Sequence of chain 1.C:
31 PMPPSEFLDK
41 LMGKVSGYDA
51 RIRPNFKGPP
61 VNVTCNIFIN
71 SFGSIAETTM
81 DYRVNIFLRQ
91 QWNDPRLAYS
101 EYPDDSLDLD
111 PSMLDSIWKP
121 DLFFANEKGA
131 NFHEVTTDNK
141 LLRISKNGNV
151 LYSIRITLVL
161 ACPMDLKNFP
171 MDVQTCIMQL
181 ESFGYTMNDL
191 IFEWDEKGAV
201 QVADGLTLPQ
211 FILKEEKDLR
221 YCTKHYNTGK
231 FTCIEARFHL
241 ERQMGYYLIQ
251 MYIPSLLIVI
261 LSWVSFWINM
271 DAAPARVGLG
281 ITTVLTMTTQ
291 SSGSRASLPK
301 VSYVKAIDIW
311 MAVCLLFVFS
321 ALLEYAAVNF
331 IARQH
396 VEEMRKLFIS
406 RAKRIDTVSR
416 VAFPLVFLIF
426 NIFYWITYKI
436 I

This small molecule binds to this protein.
Small molecule (SMILES): NCC(=O)O

Binding-site contacts:
Ligand atom N contacts residue TYR226 of chain 1.C at 4.4 Å.
Ligand atom C contacts residue SER153 of chain 1.A at 3.7 Å.
Ligand atom C contacts residue PHE87 of chain 1.A at 4.2 Å (hydrophobic).
Ligand atom CA contacts residue PHE87 of chain 1.A at 3.8 Å (hydrophobic).
Ligand atom C contacts residue LEU141 of chain 1.A at 4.4 Å (hydrophobic).
Ligand atom OXT contacts residue PHE183 of chain 1.C at 4.2 Å.
Ligand atom C contacts residue PHE231 of chain 1.C at 4.4 Å (hydrophobic).
Ligand atom O contacts residue ARG89 of chain 1.A at 2.7 Å (salt-bridge).
Ligand atom CA contacts residue PHE183 of chain 1.C at 3.6 Å (hydrophobic).
Ligand atom O contacts residue PHE87 of chain 1.A at 3.4 Å.
Ligand atom OXT contacts residue SER153 of chain 1.A at 3.9 Å.
Ligand atom N contacts residue PHE231 of chain 1.C at 3.4 Å.
Ligand atom CA contacts residue ARG89 of chain 1.A at 4.5 Å.
Ligand atom OXT contacts residue ARG89 of chain 1.A at 3.8 Å.
Ligand atom C contacts residue THR228 of chain 1.C at 4.5 Å.
Ligand atom OXT contacts residue THR228 of chain 1.C at 3.7 Å.
Ligand atom CA contacts residue TYR226 of chain 1.C at 4.1 Å (hydrophobic).
Ligand atom O contacts residue PHE183 of chain 1.C at 4.4 Å.
Ligand atom O contacts residue SER153 of chain 1.A at 3.1 Å (h-bond).
Ligand atom CA contacts residue PHE231 of chain 1.C at 4.2 Å (hydrophobic).
Ligand atom N contacts residue SER182 of chain 1.C at 4.0 Å.
Ligand atom OXT contacts residue PHE231 of chain 1.C at 3.8 Å.
Ligand atom C contacts residue ARG89 of chain 1.A at 3.5 Å.
Ligand atom OXT contacts residue LEU141 of chain 1.A at 3.4 Å.
Ligand atom C contacts residue PHE183 of chain 1.C at 4.2 Å (hydrophobic).
Ligand atom N contacts residue PHE183 of chain 1.C at 3.0 Å (h-bond).

Sequence of chain 1.A:
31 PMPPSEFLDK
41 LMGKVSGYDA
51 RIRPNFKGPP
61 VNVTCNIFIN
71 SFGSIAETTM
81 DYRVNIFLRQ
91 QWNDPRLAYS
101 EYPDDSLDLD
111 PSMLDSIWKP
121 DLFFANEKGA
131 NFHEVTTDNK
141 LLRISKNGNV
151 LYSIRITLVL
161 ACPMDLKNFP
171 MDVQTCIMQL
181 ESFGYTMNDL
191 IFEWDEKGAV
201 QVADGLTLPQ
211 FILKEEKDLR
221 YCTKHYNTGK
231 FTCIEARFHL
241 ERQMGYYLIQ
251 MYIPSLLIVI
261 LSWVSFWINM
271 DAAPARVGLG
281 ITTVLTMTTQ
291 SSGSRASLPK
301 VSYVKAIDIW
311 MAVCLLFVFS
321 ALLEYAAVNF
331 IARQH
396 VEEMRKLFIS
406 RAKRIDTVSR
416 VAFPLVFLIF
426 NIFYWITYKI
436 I